A protein and the small-molecule ligand that binds it are described below.
Small molecule (SMILES): CC(=O)N[C@@H]1[C@@H](O)[C@H](O)[C@@H](CO)O[C@H]1O

Sequence of chain 1.E:
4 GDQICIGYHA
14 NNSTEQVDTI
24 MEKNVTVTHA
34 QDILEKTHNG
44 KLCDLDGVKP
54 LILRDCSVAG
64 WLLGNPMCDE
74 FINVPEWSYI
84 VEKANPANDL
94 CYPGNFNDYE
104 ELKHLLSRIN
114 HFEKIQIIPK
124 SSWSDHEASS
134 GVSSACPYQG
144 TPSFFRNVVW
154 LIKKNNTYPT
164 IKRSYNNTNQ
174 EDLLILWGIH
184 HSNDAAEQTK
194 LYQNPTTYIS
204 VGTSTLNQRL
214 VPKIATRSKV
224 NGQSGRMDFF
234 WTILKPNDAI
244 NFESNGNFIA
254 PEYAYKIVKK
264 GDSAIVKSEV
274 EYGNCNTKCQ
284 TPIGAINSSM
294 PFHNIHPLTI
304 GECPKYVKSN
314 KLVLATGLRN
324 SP

Sequence of chain 2.E:
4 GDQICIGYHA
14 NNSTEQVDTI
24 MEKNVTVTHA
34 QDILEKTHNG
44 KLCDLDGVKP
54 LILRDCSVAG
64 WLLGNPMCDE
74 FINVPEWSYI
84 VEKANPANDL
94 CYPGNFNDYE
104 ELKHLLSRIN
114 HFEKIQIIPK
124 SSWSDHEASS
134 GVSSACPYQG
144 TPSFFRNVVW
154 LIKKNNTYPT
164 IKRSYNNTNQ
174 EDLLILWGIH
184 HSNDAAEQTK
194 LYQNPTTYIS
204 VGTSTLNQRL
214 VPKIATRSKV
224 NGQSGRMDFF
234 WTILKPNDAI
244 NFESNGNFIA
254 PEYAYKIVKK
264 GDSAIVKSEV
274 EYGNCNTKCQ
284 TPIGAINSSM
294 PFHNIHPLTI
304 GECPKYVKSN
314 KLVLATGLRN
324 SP

Binding-site contacts:
Ligand atom C6 contacts residue SER221 of chain 1.E at 4.2 Å.
Ligand atom C4 contacts residue ASN169 of chain 2.E at 4.2 Å.
Ligand atom O6 contacts residue SER221 of chain 1.E at 3.1 Å.
Ligand atom C1 contacts residue ASN240 of chain 2.E at 4.1 Å.
Ligand atom C5 contacts residue ASN240 of chain 2.E at 3.9 Å.
Ligand atom C6 contacts residue ASN169 of chain 2.E at 4.4 Å.
Ligand atom O5 contacts residue ASN169 of chain 2.E at 2.4 Å (h-bond).
Ligand atom C2 contacts residue ASN169 of chain 2.E at 2.7 Å.
Ligand atom O6 contacts residue LYS222 of chain 1.E at 4.0 Å.
Ligand atom C7 contacts residue ASN169 of chain 2.E at 4.3 Å.
Ligand atom C3 contacts residue ASN169 of chain 2.E at 3.8 Å.
Ligand atom C4 contacts residue ASN240 of chain 2.E at 4.4 Å.
Ligand atom C6 contacts residue ASN240 of chain 2.E at 3.7 Å.
Ligand atom N2 contacts residue ASN169 of chain 2.E at 3.0 Å (h-bond).
Ligand atom O5 contacts residue ASN240 of chain 2.E at 3.1 Å (h-bond).
Ligand atom C1 contacts residue ASN169 of chain 2.E at 1.4 Å.
Ligand atom C2 contacts residue ASN240 of chain 2.E at 4.5 Å.
Ligand atom C5 contacts residue ASN169 of chain 2.E at 3.3 Å.
Ligand atom O6 contacts residue ALA242 of chain 2.E at 4.2 Å.